Sequence of chain 1.A:
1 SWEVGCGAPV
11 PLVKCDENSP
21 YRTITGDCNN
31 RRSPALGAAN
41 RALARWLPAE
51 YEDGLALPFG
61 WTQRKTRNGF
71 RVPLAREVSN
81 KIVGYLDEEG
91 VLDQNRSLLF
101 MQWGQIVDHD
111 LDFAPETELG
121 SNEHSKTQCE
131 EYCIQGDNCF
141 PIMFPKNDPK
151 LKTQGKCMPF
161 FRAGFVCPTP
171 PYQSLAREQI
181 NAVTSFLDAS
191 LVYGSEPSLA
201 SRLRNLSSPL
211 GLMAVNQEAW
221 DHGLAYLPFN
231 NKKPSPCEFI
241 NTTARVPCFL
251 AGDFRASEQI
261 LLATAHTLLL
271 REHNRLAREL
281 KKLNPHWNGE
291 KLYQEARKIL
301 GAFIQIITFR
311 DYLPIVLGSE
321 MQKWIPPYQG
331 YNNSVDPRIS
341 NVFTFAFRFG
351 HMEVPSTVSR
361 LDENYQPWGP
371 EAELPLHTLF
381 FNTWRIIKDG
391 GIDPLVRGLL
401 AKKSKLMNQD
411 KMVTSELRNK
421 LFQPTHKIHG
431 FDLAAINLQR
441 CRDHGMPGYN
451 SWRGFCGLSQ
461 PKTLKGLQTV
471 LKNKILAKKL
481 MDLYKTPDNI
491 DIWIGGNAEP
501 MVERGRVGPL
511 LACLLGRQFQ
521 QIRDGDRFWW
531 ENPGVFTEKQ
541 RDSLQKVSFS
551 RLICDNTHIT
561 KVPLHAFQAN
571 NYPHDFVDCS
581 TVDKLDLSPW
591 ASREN

The small molecule below binds the protein below.
Small molecule (SMILES): CC(=O)N[C@H]1[C@H](O[C@H]2[C@H](O)[C@@H](NC(C)=O)CO[C@@H]2CO)O[C@H](CO)[C@@H](O[C@H]2O[C@H](CO)[C@@H](O)[C@H](O)[C@@H]2O)[C@@H]1O

Binding-site contacts:
Ligand atom N2 contacts residue ASN241 of chain 1.A at 2.8 Å (h-bond).
Ligand atom C3 contacts residue TRP384 of chain 1.A at 4.3 Å (hydrophobic).
Ligand atom O5 contacts residue TRP384 of chain 1.A at 3.5 Å.
Ligand atom O7 contacts residue TRP384 of chain 1.A at 4.2 Å.
Ligand atom C6 contacts residue TRP384 of chain 1.A at 3.7 Å (hydrophobic).
Ligand atom C2 contacts residue ASN241 of chain 1.A at 2.3 Å.
Ligand atom C6 contacts residue LYS388 of chain 1.A at 4.1 Å.
Ligand atom C1 contacts residue ASN241 of chain 1.A at 1.4 Å.
Ligand atom C3 contacts residue ASN241 of chain 1.A at 3.7 Å.
Ligand atom O6 contacts residue ALA244 of chain 1.A at 3.3 Å.
Ligand atom C6 contacts residue ALA244 of chain 1.A at 4.3 Å (hydrophobic).
Ligand atom O7 contacts residue ASN241 of chain 1.A at 3.4 Å (h-bond).
Ligand atom O6 contacts residue TRP384 of chain 1.A at 3.0 Å.
Ligand atom C2 contacts residue TRP384 of chain 1.A at 4.0 Å (hydrophobic).
Ligand atom C1 contacts residue ALA244 of chain 1.A at 4.0 Å (hydrophobic).
Ligand atom C8 contacts residue ASN241 of chain 1.A at 4.2 Å.
Ligand atom O5 contacts residue ALA244 of chain 1.A at 3.5 Å.
Ligand atom O6 contacts residue LYS388 of chain 1.A at 3.5 Å.
Ligand atom C5 contacts residue ALA244 of chain 1.A at 4.3 Å (hydrophobic).
Ligand atom C4 contacts residue TRP384 of chain 1.A at 3.9 Å (hydrophobic).
Ligand atom C5 contacts residue ASN241 of chain 1.A at 3.6 Å.
Ligand atom O3 contacts residue TRP384 of chain 1.A at 4.3 Å.
Ligand atom C7 contacts residue ASN241 of chain 1.A at 3.2 Å.
Ligand atom C5 contacts residue TRP384 of chain 1.A at 3.9 Å (hydrophobic).
Ligand atom C1 contacts residue TRP384 of chain 1.A at 4.2 Å (hydrophobic).
Ligand atom O5 contacts residue ASN241 of chain 1.A at 2.4 Å (h-bond).
Ligand atom C4 contacts residue ASN241 of chain 1.A at 4.2 Å.